Binding-site contacts:
Ligand atom C3 contacts residue ASN801 of chain 1.A at 3.8 Å.
Ligand atom C7 contacts residue ASN801 of chain 1.A at 3.7 Å.
Ligand atom C5 contacts residue ASN801 of chain 1.A at 3.6 Å.
Ligand atom O6 contacts residue GLN804 of chain 1.A at 4.1 Å.
Ligand atom C8 contacts residue GLN804 of chain 1.A at 4.2 Å.
Ligand atom C4 contacts residue ASN801 of chain 1.A at 4.2 Å.
Ligand atom C5 contacts residue GLN804 of chain 1.A at 4.2 Å.
Ligand atom O5 contacts residue ASN801 of chain 1.A at 2.3 Å (h-bond).
Ligand atom N2 contacts residue ASN801 of chain 1.A at 3.0 Å (h-bond).
Ligand atom C6 contacts residue GLN804 of chain 1.A at 3.4 Å.
Ligand atom C1 contacts residue SER803 of chain 1.A at 3.6 Å.
Ligand atom O5 contacts residue SER803 of chain 1.A at 3.2 Å (h-bond).
Ligand atom O7 contacts residue ASN801 of chain 1.A at 3.9 Å.
Ligand atom C2 contacts residue ASN801 of chain 1.A at 2.5 Å.
Ligand atom C6 contacts residue SER803 of chain 1.A at 3.6 Å.
Ligand atom C1 contacts residue ASN801 of chain 1.A at 1.4 Å.
Ligand atom C5 contacts residue SER803 of chain 1.A at 3.3 Å.

A small-molecule ligand and the protein it binds are described below.
Small molecule (SMILES): CC(=O)N[C@H]1[C@H](O[C@H]2[C@H](O)[C@@H](NC(C)=O)CO[C@@H]2CO)O[C@H](CO)[C@@H](O)[C@@H]1O

Sequence of chain 1.A:
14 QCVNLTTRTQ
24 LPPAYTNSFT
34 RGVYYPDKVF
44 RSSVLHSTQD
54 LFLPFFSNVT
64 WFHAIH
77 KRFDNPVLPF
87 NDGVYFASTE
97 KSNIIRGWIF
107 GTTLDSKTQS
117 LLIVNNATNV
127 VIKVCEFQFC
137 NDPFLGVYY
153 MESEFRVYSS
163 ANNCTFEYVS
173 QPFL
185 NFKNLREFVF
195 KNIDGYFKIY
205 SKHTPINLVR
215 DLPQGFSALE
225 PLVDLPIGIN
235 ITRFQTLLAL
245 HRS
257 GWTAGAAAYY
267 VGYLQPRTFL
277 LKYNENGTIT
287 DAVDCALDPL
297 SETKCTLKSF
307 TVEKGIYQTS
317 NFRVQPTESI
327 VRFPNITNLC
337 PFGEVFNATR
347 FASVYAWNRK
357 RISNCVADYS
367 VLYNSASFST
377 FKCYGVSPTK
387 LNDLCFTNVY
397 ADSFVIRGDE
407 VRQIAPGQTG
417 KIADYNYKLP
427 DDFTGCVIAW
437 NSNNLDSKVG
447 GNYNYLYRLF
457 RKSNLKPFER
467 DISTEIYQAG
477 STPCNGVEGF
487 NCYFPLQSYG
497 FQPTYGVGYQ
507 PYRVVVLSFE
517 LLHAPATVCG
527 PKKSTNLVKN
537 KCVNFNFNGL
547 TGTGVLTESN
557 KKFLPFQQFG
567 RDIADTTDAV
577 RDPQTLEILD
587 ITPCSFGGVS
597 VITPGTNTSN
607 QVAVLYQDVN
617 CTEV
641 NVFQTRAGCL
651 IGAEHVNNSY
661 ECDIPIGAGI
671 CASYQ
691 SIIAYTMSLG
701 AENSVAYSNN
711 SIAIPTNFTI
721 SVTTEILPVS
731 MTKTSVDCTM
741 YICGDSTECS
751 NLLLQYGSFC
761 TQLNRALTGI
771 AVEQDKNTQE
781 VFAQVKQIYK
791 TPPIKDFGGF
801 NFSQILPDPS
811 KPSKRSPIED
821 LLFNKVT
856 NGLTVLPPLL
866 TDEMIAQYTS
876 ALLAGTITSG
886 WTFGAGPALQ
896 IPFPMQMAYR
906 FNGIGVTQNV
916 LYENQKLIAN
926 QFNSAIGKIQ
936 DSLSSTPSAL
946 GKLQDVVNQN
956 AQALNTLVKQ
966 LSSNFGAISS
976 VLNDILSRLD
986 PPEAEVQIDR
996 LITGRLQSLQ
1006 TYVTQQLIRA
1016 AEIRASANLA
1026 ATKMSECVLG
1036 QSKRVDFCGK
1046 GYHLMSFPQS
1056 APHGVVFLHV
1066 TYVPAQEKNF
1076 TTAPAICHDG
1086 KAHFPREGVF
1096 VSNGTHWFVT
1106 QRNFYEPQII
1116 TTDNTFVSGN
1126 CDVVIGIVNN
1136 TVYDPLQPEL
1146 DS